A small-molecule ligand and the protein it binds are described below.
Small molecule (SMILES): COc1ccc(Nc2nc(-c3c(F)cccc3F)nc3c2C(=O)N=C3)cc1

Sequence of chain 1.A:
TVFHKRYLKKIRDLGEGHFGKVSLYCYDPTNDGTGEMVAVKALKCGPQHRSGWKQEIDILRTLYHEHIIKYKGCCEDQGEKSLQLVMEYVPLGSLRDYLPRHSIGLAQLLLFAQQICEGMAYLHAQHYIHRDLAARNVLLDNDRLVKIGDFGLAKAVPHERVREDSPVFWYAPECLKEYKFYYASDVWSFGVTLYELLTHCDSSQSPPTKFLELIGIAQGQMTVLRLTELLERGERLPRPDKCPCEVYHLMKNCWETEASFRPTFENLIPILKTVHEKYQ

Binding-site contacts:
Ligand atom O18 contacts residue ALA40 of chain 1.A at 3.4 Å.
Ligand atom N16 contacts residue ALA40 of chain 1.A at 3.1 Å.
Ligand atom N9 contacts residue VAL93 of chain 1.A at 3.9 Å.
Ligand atom C4 contacts residue GLY96 of chain 1.A at 3.4 Å.
Ligand atom N16 contacts residue ILE72 of chain 1.A at 3.8 Å.
Ligand atom F22 contacts residue VAL23 of chain 1.A at 3.4 Å.
Ligand atom C21 contacts residue VAL23 of chain 1.A at 3.8 Å (hydrophobic).
Ligand atom C15 contacts residue LEU142 of chain 1.A at 3.6 Å (hydrophobic).
Ligand atom F27 contacts residue LEU142 of chain 1.A at 3.5 Å.
Ligand atom C15 contacts residue ILE72 of chain 1.A at 4.0 Å (hydrophobic).
Ligand atom C15 contacts residue ALA40 of chain 1.A at 3.9 Å (hydrophobic).
Ligand atom C5 contacts residue GLY96 of chain 1.A at 3.4 Å.
Ligand atom N13 contacts residue LEU142 of chain 1.A at 3.7 Å.
Ligand atom F22 contacts residue GLY16 of chain 1.A at 3.3 Å.
Ligand atom C25 contacts residue ASN140 of chain 1.A at 3.4 Å.
Ligand atom O18 contacts residue VAL93 of chain 1.A at 2.9 Å (h-bond).
Ligand atom O18 contacts residue TYR92 of chain 1.A at 3.4 Å.
Ligand atom C25 contacts residue ARG139 of chain 1.A at 3.8 Å.
Ligand atom C4 contacts residue PRO94 of chain 1.A at 3.6 Å (hydrophobic).
Ligand atom C3 contacts residue GLY96 of chain 1.A at 4.0 Å.
Ligand atom C24 contacts residue GLU17 of chain 1.A at 3.3 Å.
Ligand atom C17 contacts residue VAL93 of chain 1.A at 3.6 Å (hydrophobic).
Ligand atom C17 contacts residue GLU91 of chain 1.A at 3.6 Å.
Ligand atom C5 contacts residue VAL93 of chain 1.A at 3.3 Å (hydrophobic).
Ligand atom C6 contacts residue GLY96 of chain 1.A at 4.0 Å.
Ligand atom C1 contacts residue ASP100 of chain 1.A at 3.7 Å.
Ligand atom C17 contacts residue ALA40 of chain 1.A at 3.3 Å (hydrophobic).
Ligand atom C5 contacts residue LEU15 of chain 1.A at 4.0 Å (hydrophobic).
Ligand atom C14 contacts residue LEU142 of chain 1.A at 3.5 Å (hydrophobic).
Ligand atom F22 contacts residue LEU15 of chain 1.A at 3.6 Å.
Ligand atom C25 contacts residue ASP153 of chain 1.A at 3.9 Å.
Ligand atom N16 contacts residue GLU91 of chain 1.A at 2.9 Å (salt-bridge).
Ligand atom C7 contacts residue LEU15 of chain 1.A at 3.4 Å (hydrophobic).
Ligand atom O18 contacts residue GLU91 of chain 1.A at 3.6 Å (salt-bridge).
Ligand atom N9 contacts residue LEU15 of chain 1.A at 3.6 Å.
Ligand atom C15 contacts residue MET90 of chain 1.A at 3.8 Å (hydrophobic).
Ligand atom C6 contacts residue LEU15 of chain 1.A at 3.8 Å (hydrophobic).
Ligand atom C8 contacts residue LEU15 of chain 1.A at 3.3 Å (hydrophobic).
Ligand atom C23 contacts residue GLU17 of chain 1.A at 3.3 Å.
Ligand atom C19 contacts residue LEU142 of chain 1.A at 3.9 Å (hydrophobic).